Binding-site contacts:
Ligand atom C7 contacts residue THR235 of chain 1.B at 2.9 Å.
Ligand atom F3 contacts residue TYR74 of chain 1.B at 3.5 Å.
Ligand atom C17 contacts residue PRO73 of chain 1.B at 3.5 Å (hydrophobic).
Ligand atom C10 contacts residue GLN76 of chain 1.B at 3.4 Å.
Ligand atom C7 contacts residue GLY233 of chain 1.B at 3.5 Å.
Ligand atom C8 contacts residue GLY233 of chain 1.B at 3.6 Å.
Ligand atom O2 contacts residue THR75 of chain 1.B at 3.4 Å.
Ligand atom O3 contacts residue TYR74 of chain 1.B at 3.5 Å.
Ligand atom O3 contacts residue ASP35 of chain 1.B at 2.7 Å (salt-bridge).
Ligand atom C4 contacts residue THR234 of chain 1.B at 3.6 Å.
Ligand atom F1 contacts residue VAL72 of chain 1.B at 3.6 Å.
Ligand atom O2 contacts residue GLN76 of chain 1.B at 3.1 Å (h-bond).
Ligand atom C15 contacts residue GLY37 of chain 1.B at 3.1 Å.
Ligand atom C21 contacts residue GLN76 of chain 1.B at 3.2 Å.
Ligand atom N4 contacts residue GLY37 of chain 1.B at 2.9 Å (h-bond).
Ligand atom O1 contacts residue GLN76 of chain 1.B at 3.4 Å (h-bond).
Ligand atom F1 contacts residue ARG131 of chain 1.B at 3.6 Å.
Ligand atom N4 contacts residue ASP231 of chain 1.B at 2.8 Å (salt-bridge).
Ligand atom C9 contacts residue ILE113 of chain 1.B at 3.7 Å (hydrophobic).
Ligand atom C31 contacts residue ASP35 of chain 1.B at 3.4 Å.
Ligand atom N3 contacts residue GLY233 of chain 1.B at 3.0 Å (h-bond).
Ligand atom C30 contacts residue GLY37 of chain 1.B at 3.3 Å.
Ligand atom C11 contacts residue GLY233 of chain 1.B at 3.2 Å.
Ligand atom C3 contacts residue ASN236 of chain 1.B at 3.3 Å.
Ligand atom C19 contacts residue THR75 of chain 1.B at 3.4 Å.
Ligand atom C29 contacts residue ASP231 of chain 1.B at 3.2 Å.
Ligand atom C4 contacts residue ASN236 of chain 1.B at 3.6 Å.
Ligand atom C22 contacts residue GLN76 of chain 1.B at 3.0 Å.
Ligand atom O4 contacts residue THR235 of chain 1.B at 3.1 Å (h-bond).
Ligand atom C14 contacts residue GLY37 of chain 1.B at 3.7 Å.
Ligand atom C4 contacts residue THR235 of chain 1.B at 3.7 Å.
Ligand atom C28 contacts residue ASP231 of chain 1.B at 3.7 Å.
Ligand atom F3 contacts residue VAL72 of chain 1.B at 3.7 Å.
Ligand atom F3 contacts residue SER38 of chain 1.B at 3.1 Å.
Ligand atom O3 contacts residue GLY37 of chain 1.B at 3.5 Å (h-bond).
Ligand atom C28 contacts residue ASP35 of chain 1.B at 3.6 Å.
Ligand atom C30 contacts residue ASP231 of chain 1.B at 3.5 Å.
Ligand atom O3 contacts residue SER38 of chain 1.B at 3.6 Å.
Ligand atom O2 contacts residue TYR74 of chain 1.B at 3.6 Å.
Ligand atom C8 contacts residue GLY16 of chain 1.B at 3.7 Å.

Sequence of chain 1.B:
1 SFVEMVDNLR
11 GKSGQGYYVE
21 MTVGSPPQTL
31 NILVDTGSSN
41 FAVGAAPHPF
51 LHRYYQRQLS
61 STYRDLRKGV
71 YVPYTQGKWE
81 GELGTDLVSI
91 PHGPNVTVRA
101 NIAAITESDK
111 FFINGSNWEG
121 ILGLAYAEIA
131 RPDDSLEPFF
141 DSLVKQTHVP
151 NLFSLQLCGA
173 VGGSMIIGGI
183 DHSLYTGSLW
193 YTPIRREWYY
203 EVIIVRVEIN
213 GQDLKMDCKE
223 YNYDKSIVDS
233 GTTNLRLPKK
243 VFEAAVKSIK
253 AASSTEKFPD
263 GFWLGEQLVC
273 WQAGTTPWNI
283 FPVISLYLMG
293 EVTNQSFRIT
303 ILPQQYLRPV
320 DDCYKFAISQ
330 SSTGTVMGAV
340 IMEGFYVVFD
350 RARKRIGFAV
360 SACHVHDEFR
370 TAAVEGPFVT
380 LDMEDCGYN

This small molecule binds to this protein.
Small molecule (SMILES): O=C(N[C@@H](Cc1ccccc1)[C@H](O)CNCc1cccc(C(F)(F)F)c1)c1cc(N2CCCC2=O)c(=O)n(C2CCCC2)c1